A protein and the small-molecule ligand that binds it are described below.
Small molecule (SMILES): Cc1oc(-c2ccccc2)nc1CCn1ccn(-c2ccnn2-c2ccccc2)c1=O

Sequence of chain 1.D:
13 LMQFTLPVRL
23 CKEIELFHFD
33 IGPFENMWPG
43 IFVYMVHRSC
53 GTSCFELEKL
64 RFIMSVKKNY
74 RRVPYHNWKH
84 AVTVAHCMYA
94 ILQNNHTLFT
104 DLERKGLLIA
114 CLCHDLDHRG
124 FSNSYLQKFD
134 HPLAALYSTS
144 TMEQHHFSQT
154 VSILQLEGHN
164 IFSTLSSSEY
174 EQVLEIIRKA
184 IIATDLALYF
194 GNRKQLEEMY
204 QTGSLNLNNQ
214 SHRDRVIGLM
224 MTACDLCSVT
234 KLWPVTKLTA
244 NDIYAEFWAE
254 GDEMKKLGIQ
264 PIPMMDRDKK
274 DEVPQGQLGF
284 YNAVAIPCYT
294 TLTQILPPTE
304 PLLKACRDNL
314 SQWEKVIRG

Binding-site contacts:
Ligand atom C6 contacts residue TYR247 of chain 1.D at 3.6 Å (hydrophobic).
Ligand atom C24 contacts residue MET267 of chain 1.D at 3.7 Å (hydrophobic).
Ligand atom C14 contacts residue PHE283 of chain 1.D at 3.4 Å (hydrophobic).
Ligand atom C7 contacts residue GLY279 of chain 1.D at 3.3 Å.
Ligand atom C19 contacts residue MET267 of chain 1.D at 3.5 Å (hydrophobic).
Ligand atom O16 contacts residue GLN280 of chain 1.D at 3.0 Å (h-bond).
Ligand atom C19 contacts residue GLN280 of chain 1.D at 3.5 Å.
Ligand atom C15 contacts residue SER231 of chain 1.D at 3.5 Å.
Ligand atom C24 contacts residue TYR247 of chain 1.D at 3.5 Å (hydrophobic).
Ligand atom C10 contacts residue GLY279 of chain 1.D at 3.3 Å.
Ligand atom C6 contacts residue MET267 of chain 1.D at 3.5 Å (hydrophobic).
Ligand atom C14 contacts residue GLN280 of chain 1.D at 3.5 Å.
Ligand atom C26 contacts residue PRO266 of chain 1.D at 3.5 Å (hydrophobic).
Ligand atom C30 contacts residue PRO266 of chain 1.D at 3.6 Å (hydrophobic).
Ligand atom C28 contacts residue HIS79 of chain 1.D at 3.6 Å.
Ligand atom C19 contacts residue TYR247 of chain 1.D at 3.4 Å (hydrophobic).
Ligand atom N9 contacts residue PHE250 of chain 1.D at 3.5 Å.
Ligand atom C7 contacts residue MET267 of chain 1.D at 3.7 Å (hydrophobic).
Ligand atom O8 contacts residue GLY279 of chain 1.D at 3.4 Å.
Ligand atom C25 contacts residue MET267 of chain 1.D at 3.6 Å (hydrophobic).
Ligand atom C6 contacts residue GLY279 of chain 1.D at 3.2 Å.
Ligand atom N5 contacts residue TYR247 of chain 1.D at 2.6 Å (h-bond).
Ligand atom C19 contacts residue PHE250 of chain 1.D at 3.7 Å (hydrophobic).
Ligand atom N5 contacts residue GLY279 of chain 1.D at 3.5 Å.
Ligand atom C20 contacts residue MET267 of chain 1.D at 3.5 Å (hydrophobic).
Ligand atom C13 contacts residue PHE283 of chain 1.D at 3.4 Å (hydrophobic).
Ligand atom N1 contacts residue PHE283 of chain 1.D at 3.6 Å.
Ligand atom C30 contacts residue LYS272 of chain 1.D at 3.4 Å.
Ligand atom C12 contacts residue PHE283 of chain 1.D at 3.6 Å (hydrophobic).
Ligand atom C7 contacts residue TYR247 of chain 1.D at 3.5 Å (hydrophobic).
Ligand atom N11 contacts residue LEU229 of chain 1.D at 3.7 Å.
Ligand atom C21 contacts residue GLY279 of chain 1.D at 3.7 Å.
Ligand atom N5 contacts residue MET267 of chain 1.D at 3.5 Å.
Ligand atom C28 contacts residue PHE250 of chain 1.D at 3.6 Å (hydrophobic).
Ligand atom C20 contacts residue GLY279 of chain 1.D at 3.5 Å.
Ligand atom C29 contacts residue GLU275 of chain 1.D at 3.6 Å.
Ligand atom C30 contacts residue GLU275 of chain 1.D at 3.5 Å.
Ligand atom C14 contacts residue TYR247 of chain 1.D at 3.7 Å (hydrophobic).
Ligand atom O8 contacts residue MET267 of chain 1.D at 3.6 Å.
Ligand atom C29 contacts residue VAL276 of chain 1.D at 3.5 Å (hydrophobic).